This small molecule binds to this protein.
Small molecule (SMILES): CC(=O)N[C@H]1[C@H](O[C@H]2[C@H](O)[C@@H](NC(C)=O)CO[C@@H]2CO)O[C@H](CO)[C@@H](O)[C@@H]1O

Binding-site contacts:
Ligand atom O6 contacts residue LYS7 of chain 1.A at 3.2 Å.
Ligand atom C1 contacts residue THR73 of chain 1.A at 4.3 Å.
Ligand atom C6 contacts residue LYS7 of chain 1.A at 3.6 Å.
Ligand atom C8 contacts residue ASN71 of chain 1.A at 4.0 Å.
Ligand atom C5 contacts residue ASN71 of chain 1.A at 3.6 Å.
Ligand atom C2 contacts residue ASN71 of chain 1.A at 2.4 Å.
Ligand atom N2 contacts residue ASN71 of chain 1.A at 2.8 Å (h-bond).
Ligand atom C7 contacts residue ASN71 of chain 1.A at 3.7 Å.
Ligand atom O5 contacts residue VAL74 of chain 1.A at 4.3 Å.
Ligand atom C1 contacts residue ASN71 of chain 1.A at 1.4 Å.
Ligand atom C4 contacts residue ASN71 of chain 1.A at 4.2 Å.
Ligand atom C1 contacts residue VAL74 of chain 1.A at 4.3 Å (hydrophobic).
Ligand atom O7 contacts residue ASN71 of chain 1.A at 4.4 Å.
Ligand atom O5 contacts residue ASN71 of chain 1.A at 2.3 Å (h-bond).
Ligand atom C3 contacts residue ASN71 of chain 1.A at 3.8 Å.

Sequence of chain 1.A:
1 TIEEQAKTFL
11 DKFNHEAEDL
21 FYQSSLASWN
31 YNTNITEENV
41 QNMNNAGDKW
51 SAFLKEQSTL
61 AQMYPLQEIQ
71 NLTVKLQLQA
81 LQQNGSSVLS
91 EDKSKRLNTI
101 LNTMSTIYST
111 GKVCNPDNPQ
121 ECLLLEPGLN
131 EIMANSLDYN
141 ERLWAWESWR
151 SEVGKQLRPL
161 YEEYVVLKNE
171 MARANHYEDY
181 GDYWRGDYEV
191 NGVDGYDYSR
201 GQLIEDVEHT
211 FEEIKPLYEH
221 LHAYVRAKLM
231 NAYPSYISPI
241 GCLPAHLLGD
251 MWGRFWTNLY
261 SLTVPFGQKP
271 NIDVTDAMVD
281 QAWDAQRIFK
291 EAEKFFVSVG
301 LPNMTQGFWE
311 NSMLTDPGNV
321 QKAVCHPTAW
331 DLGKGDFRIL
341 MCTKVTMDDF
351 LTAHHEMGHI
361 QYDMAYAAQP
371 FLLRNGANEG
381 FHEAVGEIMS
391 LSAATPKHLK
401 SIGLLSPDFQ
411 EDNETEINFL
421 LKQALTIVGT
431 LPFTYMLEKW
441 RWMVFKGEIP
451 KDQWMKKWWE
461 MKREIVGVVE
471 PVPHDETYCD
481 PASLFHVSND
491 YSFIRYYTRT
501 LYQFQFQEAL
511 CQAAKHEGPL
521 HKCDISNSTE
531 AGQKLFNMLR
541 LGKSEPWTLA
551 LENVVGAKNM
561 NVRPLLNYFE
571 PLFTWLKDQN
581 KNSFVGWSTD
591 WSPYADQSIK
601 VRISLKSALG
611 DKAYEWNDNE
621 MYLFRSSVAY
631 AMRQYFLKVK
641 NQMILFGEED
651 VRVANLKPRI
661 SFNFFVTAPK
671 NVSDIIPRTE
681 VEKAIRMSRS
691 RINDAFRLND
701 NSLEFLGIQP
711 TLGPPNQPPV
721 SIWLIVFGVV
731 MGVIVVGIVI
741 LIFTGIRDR